Binding-site contacts:
Ligand atom C contacts residue SER158 of chain 1.A at 3.6 Å.
Ligand atom CD1 contacts residue TYR73 of chain 1.A at 3.5 Å (hydrophobic).
Ligand atom O contacts residue THR103 of chain 1.A at 3.0 Å (h-bond).
Ligand atom N contacts residue TYR236 of chain 1.A at 3.9 Å.
Ligand atom CD1 contacts residue MET212 of chain 1.A at 3.8 Å (hydrophobic).
Ligand atom OD1 contacts residue THR159 of chain 1.A at 2.6 Å (h-bond).
Ligand atom CA contacts residue GLU209 of chain 1.A at 3.3 Å.
Ligand atom CG contacts residue TYR73 of chain 1.A at 3.7 Å (hydrophobic).
Ligand atom N contacts residue GLU209 of chain 1.A at 2.8 Å (salt-bridge).
Ligand atom OXT contacts residue GLY157 of chain 1.A at 4.0 Å.
Ligand atom CG1 contacts residue GLU209 of chain 1.A at 3.9 Å.
Ligand atom O contacts residue ARG108 of chain 1.A at 2.9 Å (salt-bridge).
Ligand atom OD2 contacts residue SER158 of chain 1.A at 3.2 Å (h-bond).
Ligand atom OXT contacts residue ARG108 of chain 1.A at 3.0 Å (salt-bridge).
Ligand atom CG2 contacts residue TYR73 of chain 1.A at 3.3 Å (hydrophobic).
Ligand atom CB1 contacts residue GLU209 of chain 1.A at 3.7 Å.
Ligand atom CB1 contacts residue LEU154 of chain 1.A at 3.8 Å (hydrophobic).
Ligand atom OD1 contacts residue GLU209 of chain 1.A at 3.8 Å.
Ligand atom CD2 contacts residue TYR73 of chain 1.A at 3.5 Å (hydrophobic).
Ligand atom OD2 contacts residue GLY157 of chain 1.A at 3.7 Å.
Ligand atom O contacts residue TYR73 of chain 1.A at 3.6 Å.
Ligand atom CD2 contacts residue LEU154 of chain 1.A at 3.8 Å (hydrophobic).
Ligand atom C contacts residue ARG108 of chain 1.A at 3.5 Å.
Ligand atom CA contacts residue THR103 of chain 1.A at 3.2 Å.
Ligand atom O contacts residue LEU102 of chain 1.A at 3.8 Å.
Ligand atom CD contacts residue GLU209 of chain 1.A at 3.4 Å.
Ligand atom C contacts residue THR103 of chain 1.A at 3.4 Å.
Ligand atom CD contacts residue TYR73 of chain 1.A at 3.7 Å (hydrophobic).
Ligand atom O contacts residue PRO101 of chain 1.A at 3.6 Å (h-bond).
Ligand atom CD contacts residue PRO101 of chain 1.A at 3.1 Å (hydrophobic).
Ligand atom N contacts residue PRO101 of chain 1.A at 2.9 Å (h-bond).
Ligand atom CD1 contacts residue GLU25 of chain 1.A at 3.7 Å.
Ligand atom CG1 contacts residue THR159 of chain 1.A at 3.3 Å.
Ligand atom CD contacts residue MET212 of chain 1.A at 3.6 Å (hydrophobic).
Ligand atom CA contacts residue SER158 of chain 1.A at 3.6 Å.
Ligand atom OXT contacts residue SER158 of chain 1.A at 3.2 Å (h-bond).
Ligand atom CG1 contacts residue LEU154 of chain 1.A at 3.8 Å (hydrophobic).
Ligand atom OD2 contacts residue THR159 of chain 1.A at 3.0 Å (h-bond).
Ligand atom OD1 contacts residue LEU154 of chain 1.A at 3.9 Å.
Ligand atom N contacts residue THR103 of chain 1.A at 3.0 Å (h-bond).

This small molecule binds to this protein.
Small molecule (SMILES): C=C(C)[C@H]1CN[C@H](C(=O)O)[C@H]1CC(=O)O

Sequence of chain 1.A:
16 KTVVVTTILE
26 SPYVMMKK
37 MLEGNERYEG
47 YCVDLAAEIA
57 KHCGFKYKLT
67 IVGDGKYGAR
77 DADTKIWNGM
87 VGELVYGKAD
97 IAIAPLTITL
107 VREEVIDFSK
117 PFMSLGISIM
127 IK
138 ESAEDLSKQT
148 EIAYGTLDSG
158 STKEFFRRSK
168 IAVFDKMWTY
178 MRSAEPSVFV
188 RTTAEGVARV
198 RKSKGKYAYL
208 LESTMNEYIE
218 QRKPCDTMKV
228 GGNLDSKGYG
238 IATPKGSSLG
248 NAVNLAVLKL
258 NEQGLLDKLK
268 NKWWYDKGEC